This small molecule binds to this protein.
Small molecule (SMILES): CC(=O)N[C@H]1[C@H](O[C@H]2[C@H](O)[C@@H](NC(C)=O)CO[C@@H]2CO)O[C@H](CO)[C@@H](O[C@@H]2O[C@H](CO)[C@@H](O)[C@H](O)[C@@H]2O)[C@@H]1O

Sequence of chain 1.C:
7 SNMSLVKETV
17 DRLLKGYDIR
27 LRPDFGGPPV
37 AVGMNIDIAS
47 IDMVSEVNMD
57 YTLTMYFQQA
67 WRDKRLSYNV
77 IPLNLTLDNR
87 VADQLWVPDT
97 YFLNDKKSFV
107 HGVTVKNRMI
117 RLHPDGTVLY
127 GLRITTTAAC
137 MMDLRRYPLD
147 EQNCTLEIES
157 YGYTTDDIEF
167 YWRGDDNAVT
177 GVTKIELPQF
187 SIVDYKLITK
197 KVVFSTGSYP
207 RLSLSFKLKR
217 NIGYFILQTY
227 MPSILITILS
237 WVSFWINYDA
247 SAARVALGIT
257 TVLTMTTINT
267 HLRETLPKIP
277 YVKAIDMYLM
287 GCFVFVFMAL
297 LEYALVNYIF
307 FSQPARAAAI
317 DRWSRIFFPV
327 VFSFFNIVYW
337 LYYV

Binding-site contacts:
Ligand atom C7 contacts residue ILE194 of chain 1.C at 4.5 Å (hydrophobic).
Ligand atom C7 contacts residue ASN149 of chain 1.C at 3.5 Å.
Ligand atom N2 contacts residue ASN149 of chain 1.C at 2.9 Å (h-bond).
Ligand atom C3 contacts residue LYS192 of chain 1.C at 4.4 Å.
Ligand atom O7 contacts residue SER211 of chain 1.C at 3.1 Å.
Ligand atom C1 contacts residue SER211 of chain 1.C at 4.4 Å.
Ligand atom C8 contacts residue PHE212 of chain 1.C at 4.2 Å (hydrophobic).
Ligand atom O7 contacts residue PHE212 of chain 1.C at 3.9 Å.
Ligand atom C4 contacts residue ASN149 of chain 1.C at 4.2 Å.
Ligand atom O4 contacts residue ILE194 of chain 1.C at 3.4 Å.
Ligand atom C2 contacts residue ILE194 of chain 1.C at 4.0 Å (hydrophobic).
Ligand atom C5 contacts residue ASN149 of chain 1.C at 3.7 Å.
Ligand atom O7 contacts residue ILE194 of chain 1.C at 4.2 Å.
Ligand atom C8 contacts residue LYS192 of chain 1.C at 4.0 Å.
Ligand atom N2 contacts residue ILE194 of chain 1.C at 4.3 Å.
Ligand atom C7 contacts residue LYS192 of chain 1.C at 4.2 Å.
Ligand atom O7 contacts residue LYS192 of chain 1.C at 4.0 Å.
Ligand atom C7 contacts residue PHE212 of chain 1.C at 4.1 Å (hydrophobic).
Ligand atom C8 contacts residue LYS196 of chain 1.C at 4.1 Å.
Ligand atom C7 contacts residue LYS196 of chain 1.C at 4.4 Å.
Ligand atom O5 contacts residue ASN149 of chain 1.C at 2.4 Å (h-bond).
Ligand atom C8 contacts residue ASP190 of chain 1.C at 4.1 Å.
Ligand atom C1 contacts residue ILE194 of chain 1.C at 4.2 Å (hydrophobic).
Ligand atom C8 contacts residue LYS213 of chain 1.C at 3.7 Å.
Ligand atom C7 contacts residue SER211 of chain 1.C at 4.3 Å.
Ligand atom C1 contacts residue ASN149 of chain 1.C at 1.4 Å.
Ligand atom N2 contacts residue LYS213 of chain 1.C at 4.5 Å.
Ligand atom O3 contacts residue LYS192 of chain 1.C at 3.6 Å.
Ligand atom C3 contacts residue ASN149 of chain 1.C at 3.8 Å.
Ligand atom C2 contacts residue ASN149 of chain 1.C at 2.5 Å.
Ligand atom O7 contacts residue LYS196 of chain 1.C at 3.6 Å.
Ligand atom O7 contacts residue ASN149 of chain 1.C at 3.7 Å.